Sequence of chain 1.A:
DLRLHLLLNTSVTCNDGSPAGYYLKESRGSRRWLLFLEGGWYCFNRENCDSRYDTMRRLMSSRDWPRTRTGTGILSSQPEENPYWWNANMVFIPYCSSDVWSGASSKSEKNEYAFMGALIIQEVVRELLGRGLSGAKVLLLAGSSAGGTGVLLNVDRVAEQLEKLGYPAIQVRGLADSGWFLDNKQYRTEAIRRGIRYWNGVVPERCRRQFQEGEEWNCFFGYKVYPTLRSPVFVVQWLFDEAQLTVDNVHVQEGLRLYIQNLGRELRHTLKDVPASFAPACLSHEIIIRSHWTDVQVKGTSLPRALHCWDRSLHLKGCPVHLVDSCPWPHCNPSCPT

Binding-site contacts:
Ligand atom O6 contacts residue LEU129 of chain 1.A at 4.3 Å.
Ligand atom C2 contacts residue ASN19 of chain 1.A at 2.4 Å.
Ligand atom C1 contacts residue VAL22 of chain 1.A at 4.4 Å (hydrophobic).
Ligand atom C7 contacts residue ASN19 of chain 1.A at 3.5 Å.
Ligand atom C4 contacts residue ASN19 of chain 1.A at 4.2 Å.
Ligand atom O5 contacts residue VAL22 of chain 1.A at 3.6 Å.
Ligand atom O6 contacts residue VAL22 of chain 1.A at 4.4 Å.
Ligand atom C1 contacts residue ASN19 of chain 1.A at 1.4 Å.
Ligand atom O7 contacts residue ASN19 of chain 1.A at 3.7 Å.
Ligand atom C5 contacts residue VAL22 of chain 1.A at 4.5 Å (hydrophobic).
Ligand atom N2 contacts residue ASN19 of chain 1.A at 2.9 Å (h-bond).
Ligand atom O5 contacts residue ASN19 of chain 1.A at 2.4 Å (h-bond).
Ligand atom O5 contacts residue GLU133 of chain 1.A at 4.3 Å.
Ligand atom C3 contacts residue ASN19 of chain 1.A at 3.8 Å.
Ligand atom C6 contacts residue VAL22 of chain 1.A at 4.2 Å (hydrophobic).
Ligand atom O7 contacts residue ARG136 of chain 1.A at 3.6 Å.
Ligand atom C5 contacts residue ASN19 of chain 1.A at 3.7 Å.

A small-molecule ligand and the protein it binds are described below.
Small molecule (SMILES): CC(=O)N[C@@H]1[C@@H](O)[C@H](O)[C@@H](CO)O[C@H]1O